The protein below binds the small molecule below.
Small molecule (SMILES): CC(=O)N[C@H]1[C@H](O[C@H]2[C@H](O)[C@@H](NC(C)=O)CO[C@@H]2CO)O[C@H](CO[C@H]2O[C@H](CO)[C@@H](O)[C@H](O)[C@@H]2O)[C@@H](O[C@H]2O[C@H](CO)[C@@H](O)[C@H](O)[C@@H]2O)[C@@H]1O[C@@H]1O[C@H](CS(=O)(=O)O)[C@@H](O)[C@H](O)[C@H]1O

Binding-site contacts:
Ligand atom C6 contacts residue VAL732 of chain 1.A at 4.2 Å (hydrophobic).
Ligand atom C7 contacts residue ASN714 of chain 1.A at 3.4 Å.
Ligand atom C6 contacts residue ASN737 of chain 1.A at 3.6 Å.
Ligand atom O7 contacts residue ASN714 of chain 1.A at 3.4 Å (h-bond).
Ligand atom O6 contacts residue VAL732 of chain 1.A at 4.5 Å.
Ligand atom O6 contacts residue ASN737 of chain 1.A at 3.5 Å (h-bond).
Ligand atom C7 contacts residue ASN737 of chain 1.A at 4.3 Å.
Ligand atom C3 contacts residue TYR735 of chain 1.A at 4.5 Å (hydrophobic).
Ligand atom C8 contacts residue ASN737 of chain 1.A at 3.2 Å.
Ligand atom C3 contacts residue ASN714 of chain 1.A at 3.7 Å.
Ligand atom C5 contacts residue TYR735 of chain 1.A at 3.8 Å (hydrophobic).
Ligand atom C1 contacts residue TYR735 of chain 1.A at 4.0 Å (hydrophobic).
Ligand atom O4 contacts residue TYR735 of chain 1.A at 4.4 Å.
Ligand atom C1 contacts residue ASN714 of chain 1.A at 1.5 Å.
Ligand atom C4 contacts residue ASN714 of chain 1.A at 4.3 Å.
Ligand atom N2 contacts residue ASN714 of chain 1.A at 2.7 Å (h-bond).
Ligand atom C8 contacts residue SER736 of chain 1.A at 4.1 Å.
Ligand atom O5 contacts residue TYR735 of chain 1.A at 4.1 Å.
Ligand atom C2 contacts residue ASN714 of chain 1.A at 2.4 Å.
Ligand atom O5 contacts residue ASN714 of chain 1.A at 2.4 Å (h-bond).
Ligand atom C6 contacts residue TYR735 of chain 1.A at 4.0 Å (hydrophobic).
Ligand atom O7 contacts residue TYR735 of chain 1.A at 3.6 Å.
Ligand atom O5 contacts residue VAL732 of chain 1.A at 4.1 Å.
Ligand atom C5 contacts residue ASN714 of chain 1.A at 3.6 Å.

Sequence of chain 1.A:
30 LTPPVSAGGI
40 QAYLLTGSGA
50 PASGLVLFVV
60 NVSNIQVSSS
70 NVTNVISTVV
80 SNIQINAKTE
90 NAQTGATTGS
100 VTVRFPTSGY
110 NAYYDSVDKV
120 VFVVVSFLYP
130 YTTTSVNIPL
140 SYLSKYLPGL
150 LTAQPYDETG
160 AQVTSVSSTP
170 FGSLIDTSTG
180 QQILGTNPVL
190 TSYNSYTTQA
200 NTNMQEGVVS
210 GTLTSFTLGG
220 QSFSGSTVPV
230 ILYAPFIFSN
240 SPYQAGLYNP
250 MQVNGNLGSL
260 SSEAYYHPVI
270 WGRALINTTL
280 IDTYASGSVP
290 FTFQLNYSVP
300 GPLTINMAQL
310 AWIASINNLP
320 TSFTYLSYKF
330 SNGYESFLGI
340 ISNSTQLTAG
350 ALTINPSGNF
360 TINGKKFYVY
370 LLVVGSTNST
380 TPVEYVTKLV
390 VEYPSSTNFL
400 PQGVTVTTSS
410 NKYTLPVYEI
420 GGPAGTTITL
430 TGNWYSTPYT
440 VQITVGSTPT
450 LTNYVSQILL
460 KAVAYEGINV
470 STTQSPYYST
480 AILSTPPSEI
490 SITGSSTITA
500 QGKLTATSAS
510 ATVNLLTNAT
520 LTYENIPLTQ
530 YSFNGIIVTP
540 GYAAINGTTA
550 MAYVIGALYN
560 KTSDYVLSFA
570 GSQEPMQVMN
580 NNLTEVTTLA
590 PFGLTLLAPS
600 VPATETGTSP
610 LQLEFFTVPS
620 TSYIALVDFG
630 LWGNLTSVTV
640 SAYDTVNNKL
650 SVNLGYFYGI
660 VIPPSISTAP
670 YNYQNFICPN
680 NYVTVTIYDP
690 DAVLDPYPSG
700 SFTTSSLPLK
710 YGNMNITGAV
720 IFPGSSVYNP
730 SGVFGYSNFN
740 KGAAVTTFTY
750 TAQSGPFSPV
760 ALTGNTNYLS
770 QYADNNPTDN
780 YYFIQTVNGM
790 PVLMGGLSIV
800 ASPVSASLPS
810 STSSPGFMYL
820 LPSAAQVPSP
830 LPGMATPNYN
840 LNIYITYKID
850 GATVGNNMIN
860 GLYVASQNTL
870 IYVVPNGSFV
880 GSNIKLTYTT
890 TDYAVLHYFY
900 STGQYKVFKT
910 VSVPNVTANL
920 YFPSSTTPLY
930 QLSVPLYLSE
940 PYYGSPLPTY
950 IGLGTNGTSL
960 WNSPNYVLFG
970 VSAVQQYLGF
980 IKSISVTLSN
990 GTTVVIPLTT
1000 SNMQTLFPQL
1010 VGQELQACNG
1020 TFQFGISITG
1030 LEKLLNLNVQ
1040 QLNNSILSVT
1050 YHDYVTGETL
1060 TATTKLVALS